Sequence of chain 7.C:
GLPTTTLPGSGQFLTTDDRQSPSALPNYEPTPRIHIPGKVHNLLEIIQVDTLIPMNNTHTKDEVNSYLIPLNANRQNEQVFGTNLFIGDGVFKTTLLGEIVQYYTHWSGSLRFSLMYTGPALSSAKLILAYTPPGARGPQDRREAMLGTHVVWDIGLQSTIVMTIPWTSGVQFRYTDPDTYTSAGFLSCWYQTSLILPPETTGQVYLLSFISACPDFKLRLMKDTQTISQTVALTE

Sequence of chain 7.A:
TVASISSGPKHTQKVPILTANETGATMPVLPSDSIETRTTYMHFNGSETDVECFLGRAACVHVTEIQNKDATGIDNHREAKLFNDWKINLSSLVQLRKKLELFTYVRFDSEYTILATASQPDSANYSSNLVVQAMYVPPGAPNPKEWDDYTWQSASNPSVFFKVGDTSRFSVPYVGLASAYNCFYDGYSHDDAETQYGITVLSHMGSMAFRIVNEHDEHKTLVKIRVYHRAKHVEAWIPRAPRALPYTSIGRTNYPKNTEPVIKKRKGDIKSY

Binding-site contacts:
Ligand atom C4C contacts residue VAL188 of chain 7.A at 3.7 Å (hydrophobic).
Ligand atom N3A contacts residue TYR152 of chain 7.A at 3.5 Å.
Ligand atom C5A contacts residue ALA150 of chain 7.A at 3.6 Å (hydrophobic).
Ligand atom O1B contacts residue ILE104 of chain 7.A at 3.9 Å.
Ligand atom C5A contacts residue PHE186 of chain 7.A at 3.5 Å (hydrophobic).
Ligand atom C2C contacts residue TYR197 of chain 7.A at 3.7 Å (hydrophobic).
Ligand atom C3C contacts residue TYR128 of chain 7.A at 3.4 Å (hydrophobic).
Ligand atom C6B contacts residue TYR128 of chain 7.A at 3.3 Å (hydrophobic).
Ligand atom C2A contacts residue PHE186 of chain 7.A at 3.3 Å (hydrophobic).
Ligand atom C5C contacts residue VAL191 of chain 7.A at 3.8 Å (hydrophobic).
Ligand atom C5B contacts residue MET224 of chain 7.A at 3.9 Å (hydrophobic).
Ligand atom C3B contacts residue TYR152 of chain 7.A at 3.7 Å (hydrophobic).
Ligand atom O1 contacts residue MET221 of chain 7.A at 3.8 Å.
Ligand atom N2 contacts residue LEU106 of chain 7.A at 3.8 Å.
Ligand atom O1B contacts residue TYR128 of chain 7.A at 3.4 Å (h-bond).
Ligand atom C1B contacts residue ILE104 of chain 7.A at 4.0 Å (hydrophobic).
Ligand atom C4A contacts residue PRO174 of chain 7.A at 3.1 Å (hydrophobic).
Ligand atom C5B contacts residue PHE186 of chain 7.A at 3.9 Å (hydrophobic).
Ligand atom C5B contacts residue TYR128 of chain 7.A at 4.0 Å (hydrophobic).
Ligand atom C1C contacts residue TYR128 of chain 7.A at 3.7 Å (hydrophobic).
Ligand atom C2B contacts residue VAL188 of chain 7.A at 3.5 Å (hydrophobic).
Ligand atom C6B contacts residue ILE104 of chain 7.A at 3.6 Å (hydrophobic).
Ligand atom O1 contacts residue LEU106 of chain 7.A at 3.8 Å.
Ligand atom C1B contacts residue TYR128 of chain 7.A at 3.6 Å (hydrophobic).
Ligand atom N3A contacts residue PHE186 of chain 7.A at 4.0 Å.
Ligand atom C4 contacts residue TYR197 of chain 7.A at 3.8 Å (hydrophobic).
Ligand atom C4C contacts residue VAL191 of chain 7.A at 3.0 Å (hydrophobic).
Ligand atom C2C contacts residue MET221 of chain 7.A at 3.8 Å (hydrophobic).
Ligand atom C4B contacts residue PHE186 of chain 7.A at 3.6 Å (hydrophobic).
Ligand atom C5 contacts residue LEU106 of chain 7.A at 3.8 Å (hydrophobic).
Ligand atom C4 contacts residue LEU106 of chain 7.A at 3.9 Å (hydrophobic).
Ligand atom N3A contacts residue PRO174 of chain 7.A at 3.7 Å.
Ligand atom O1A contacts residue PHE186 of chain 7.A at 3.0 Å.
Ligand atom C5A contacts residue VAL176 of chain 7.A at 3.6 Å (hydrophobic).
Ligand atom C1C contacts residue LEU106 of chain 7.A at 3.8 Å (hydrophobic).
Ligand atom C4B contacts residue TYR152 of chain 7.A at 3.8 Å (hydrophobic).
Ligand atom C1B contacts residue VAL188 of chain 7.A at 3.8 Å (hydrophobic).
Ligand atom N3A contacts residue ALA24 of chain 7.C at 3.8 Å.
Ligand atom C3B contacts residue VAL188 of chain 7.A at 3.8 Å (hydrophobic).
Ligand atom C2A contacts residue TYR152 of chain 7.A at 3.6 Å (hydrophobic).

The small molecule below binds the protein below.
Small molecule (SMILES): Cc1cc(CCCCCOc2ccc(C3=NCCO3)cc2)on1